A small-molecule ligand and the protein it binds are described below.
Small molecule (SMILES): Nc1ncnc2c1ncn2[C@@H]1O[C@H](COS(=O)(=O)NC(=O)[C@@H](N)Cc2ccc(O)cc2)[C@@H](O)[C@H]1O

Binding-site contacts:
Ligand atom OH contacts residue ASP201 of chain 1.A at 2.6 Å (salt-bridge).
Ligand atom CE2 contacts residue GLN214 of chain 1.A at 3.6 Å.
Ligand atom O contacts residue ASP54 of chain 1.A at 3.4 Å.
Ligand atom C2' contacts residue GLY217 of chain 1.A at 3.6 Å.
Ligand atom N1 contacts residue LEU246 of chain 1.A at 3.4 Å.
Ligand atom O2' contacts residue GLN220 of chain 1.A at 3.6 Å.
Ligand atom CZ contacts residue GLN198 of chain 1.A at 3.4 Å.
Ligand atom N contacts residue TYR194 of chain 1.A at 2.8 Å (h-bond).
Ligand atom O5' contacts residue HIS64 of chain 1.A at 3.3 Å.
Ligand atom N3 contacts residue GLY63 of chain 1.A at 3.3 Å (h-bond).
Ligand atom OH contacts residue LEU84 of chain 1.A at 3.5 Å.
Ligand atom CB contacts residue TYR194 of chain 1.A at 3.6 Å (hydrophobic).
Ligand atom C6 contacts residue GLY63 of chain 1.A at 3.6 Å.
Ligand atom CB contacts residue GLY52 of chain 1.A at 3.6 Å.
Ligand atom C2 contacts residue PRO245 of chain 1.A at 3.1 Å (hydrophobic).
Ligand atom CD2 contacts residue GLN198 of chain 1.A at 3.4 Å.
Ligand atom CD1 contacts residue THR89 of chain 1.A at 3.5 Å.
Ligand atom C2 contacts residue LEU246 of chain 1.A at 3.6 Å (hydrophobic).
Ligand atom C2 contacts residue GLY63 of chain 1.A at 3.5 Å.
Ligand atom C4 contacts residue GLY63 of chain 1.A at 3.4 Å.
Ligand atom CE1 contacts residue ASP201 of chain 1.A at 3.2 Å.
Ligand atom O2' contacts residue ASP219 of chain 1.A at 2.8 Å (salt-bridge).
Ligand atom CZ contacts residue ASP201 of chain 1.A at 3.3 Å.
Ligand atom N1 contacts residue ILE247 of chain 1.A at 3.1 Å (h-bond).
Ligand atom N contacts residue GLN198 of chain 1.A at 2.9 Å (h-bond).
Ligand atom N contacts residue ASP94 of chain 1.A at 2.8 Å (salt-bridge).
Ligand atom N6 contacts residue ILE247 of chain 1.A at 3.3 Å (h-bond).
Ligand atom O3' contacts residue GLY216 of chain 1.A at 3.2 Å.
Ligand atom O3' contacts residue GLY217 of chain 1.A at 2.9 Å (h-bond).
Ligand atom CE2 contacts residue GLN198 of chain 1.A at 3.2 Å.
Ligand atom O contacts residue ASP94 of chain 1.A at 3.6 Å.
Ligand atom CD2 contacts residue GLY52 of chain 1.A at 3.3 Å.
Ligand atom OH contacts residue TYR50 of chain 1.A at 2.9 Å (h-bond).
Ligand atom N contacts residue GLN220 of chain 1.A at 3.0 Å (h-bond).
Ligand atom OH contacts residue GLN198 of chain 1.A at 3.5 Å.
Ligand atom CA contacts residue GLN220 of chain 1.A at 3.4 Å.
Ligand atom O2' contacts residue GLY217 of chain 1.A at 2.5 Å (h-bond).
Ligand atom CG contacts residue GLN198 of chain 1.A at 3.6 Å.
Ligand atom CD1 contacts residue TYR194 of chain 1.A at 3.6 Å (hydrophobic).
Ligand atom OAE contacts residue ASP54 of chain 1.A at 2.7 Å (salt-bridge).

Sequence of chain 1.A:
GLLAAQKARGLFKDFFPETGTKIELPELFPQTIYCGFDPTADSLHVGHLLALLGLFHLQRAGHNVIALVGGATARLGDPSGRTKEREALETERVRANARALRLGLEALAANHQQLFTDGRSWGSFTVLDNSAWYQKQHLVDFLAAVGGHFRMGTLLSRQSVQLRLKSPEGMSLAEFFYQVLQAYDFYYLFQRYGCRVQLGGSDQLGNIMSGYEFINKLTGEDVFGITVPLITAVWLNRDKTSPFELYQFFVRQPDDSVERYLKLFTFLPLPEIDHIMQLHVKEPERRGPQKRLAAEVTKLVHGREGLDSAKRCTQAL